Sequence of chain 1.B:
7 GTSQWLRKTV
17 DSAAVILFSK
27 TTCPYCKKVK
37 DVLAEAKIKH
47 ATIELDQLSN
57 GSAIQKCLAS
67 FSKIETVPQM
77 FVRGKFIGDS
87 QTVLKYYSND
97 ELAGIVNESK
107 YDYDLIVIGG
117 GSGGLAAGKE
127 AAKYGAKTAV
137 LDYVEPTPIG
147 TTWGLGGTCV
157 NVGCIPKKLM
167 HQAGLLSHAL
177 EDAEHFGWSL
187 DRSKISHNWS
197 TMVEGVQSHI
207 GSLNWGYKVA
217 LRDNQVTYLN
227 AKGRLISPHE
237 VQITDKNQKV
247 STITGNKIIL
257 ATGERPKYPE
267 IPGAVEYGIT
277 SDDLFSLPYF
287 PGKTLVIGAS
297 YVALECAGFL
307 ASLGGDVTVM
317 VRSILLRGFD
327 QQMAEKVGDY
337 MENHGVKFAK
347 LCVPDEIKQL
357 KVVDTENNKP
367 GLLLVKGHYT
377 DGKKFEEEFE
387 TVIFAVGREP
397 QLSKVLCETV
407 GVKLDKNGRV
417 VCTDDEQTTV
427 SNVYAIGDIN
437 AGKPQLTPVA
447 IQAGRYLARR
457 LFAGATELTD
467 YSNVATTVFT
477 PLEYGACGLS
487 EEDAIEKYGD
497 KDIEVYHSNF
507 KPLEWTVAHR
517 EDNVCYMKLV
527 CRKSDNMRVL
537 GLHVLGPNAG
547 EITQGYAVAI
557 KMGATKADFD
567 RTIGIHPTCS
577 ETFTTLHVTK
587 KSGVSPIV

This small molecule binds to this protein.
Small molecule (SMILES): CCCn1nnnc1NC(=O)c1cccs1

Binding-site contacts:
Ligand atom N1 contacts residue GLU41 of chain 1.B at 4.5 Å.
Ligand atom N4 contacts residue LYS34 of chain 1.B at 3.0 Å (salt-bridge).
Ligand atom C2 contacts residue LYS34 of chain 1.B at 3.4 Å.
Ligand atom N2 contacts residue TYR93 of chain 1.B at 3.9 Å.
Ligand atom N2 contacts residue VAL38 of chain 1.B at 4.0 Å.
Ligand atom C7 contacts residue ASP37 of chain 1.B at 3.5 Å.
Ligand atom O contacts residue GLU41 of chain 1.B at 3.7 Å.
Ligand atom C3 contacts residue VAL38 of chain 1.B at 4.1 Å (hydrophobic).
Ligand atom C1 contacts residue LYS34 of chain 1.B at 3.5 Å.
Ligand atom C4 contacts residue LYS34 of chain 1.B at 3.8 Å.
Ligand atom C7 contacts residue LYS34 of chain 1.B at 4.0 Å.
Ligand atom C3 contacts residue LYS34 of chain 1.B at 3.8 Å.
Ligand atom C5 contacts residue ASP37 of chain 1.B at 4.0 Å.
Ligand atom O contacts residue VAL38 of chain 1.B at 3.8 Å.
Ligand atom C6 contacts residue LYS34 of chain 1.B at 3.0 Å.
Ligand atom O contacts residue ASP37 of chain 1.B at 4.3 Å.
Ligand atom N contacts residue LYS34 of chain 1.B at 3.9 Å.
Ligand atom C contacts residue LYS34 of chain 1.B at 3.6 Å.
Ligand atom C4 contacts residue VAL38 of chain 1.B at 4.4 Å (hydrophobic).
Ligand atom N1 contacts residue TYR93 of chain 1.B at 4.0 Å.
Ligand atom N1 contacts residue VAL38 of chain 1.B at 3.5 Å.
Ligand atom C5 contacts residue LYS34 of chain 1.B at 3.6 Å.
Ligand atom C6 contacts residue ASP37 of chain 1.B at 3.6 Å.